A protein and the small-molecule ligand that binds it are described below.
Small molecule (SMILES): CC(=O)N[C@H]1[C@H](O[C@H]2[C@H](O)[C@@H](NC(C)=O)CO[C@@H]2CO)O[C@H](CO)[C@@H](O[C@@H]2O[C@H](CO)[C@@H](O)[C@H](O[C@H]3O[C@H](CO)[C@@H](O)[C@H](O)[C@@H]3O)[C@@H]2O)[C@@H]1O

Sequence of chain 1.I:
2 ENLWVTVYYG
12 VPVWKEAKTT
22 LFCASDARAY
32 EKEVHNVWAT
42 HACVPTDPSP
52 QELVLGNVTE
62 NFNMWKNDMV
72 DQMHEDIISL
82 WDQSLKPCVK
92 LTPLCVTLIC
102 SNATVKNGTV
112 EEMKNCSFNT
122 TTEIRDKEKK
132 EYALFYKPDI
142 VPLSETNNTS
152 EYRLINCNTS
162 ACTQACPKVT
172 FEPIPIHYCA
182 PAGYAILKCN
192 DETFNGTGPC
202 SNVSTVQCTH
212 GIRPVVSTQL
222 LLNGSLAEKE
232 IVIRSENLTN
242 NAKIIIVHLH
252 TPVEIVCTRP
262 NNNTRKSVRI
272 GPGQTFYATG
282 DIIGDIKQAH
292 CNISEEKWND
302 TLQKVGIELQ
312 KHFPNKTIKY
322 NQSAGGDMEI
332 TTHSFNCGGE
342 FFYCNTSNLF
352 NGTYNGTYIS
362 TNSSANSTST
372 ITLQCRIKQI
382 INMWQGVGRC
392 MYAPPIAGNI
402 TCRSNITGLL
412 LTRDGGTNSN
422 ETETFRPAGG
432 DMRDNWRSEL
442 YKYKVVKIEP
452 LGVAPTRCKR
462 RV

Binding-site contacts:
Ligand atom O7 contacts residue THR402 of chain 1.I at 3.1 Å (h-bond).
Ligand atom C7 contacts residue ILE401 of chain 1.I at 3.7 Å (hydrophobic).
Ligand atom C8 contacts residue ILE401 of chain 1.I at 4.0 Å (hydrophobic).
Ligand atom C1 contacts residue ASN400 of chain 1.I at 1.4 Å.
Ligand atom C8 contacts residue ASN400 of chain 1.I at 2.9 Å.
Ligand atom O6 contacts residue THR402 of chain 1.I at 3.2 Å.
Ligand atom O7 contacts residue ILE401 of chain 1.I at 3.2 Å.
Ligand atom N2 contacts residue ASN400 of chain 1.I at 3.1 Å (h-bond).
Ligand atom C5 contacts residue ASN400 of chain 1.I at 3.6 Å.
Ligand atom C2 contacts residue ASN400 of chain 1.I at 2.5 Å.
Ligand atom O7 contacts residue ASN400 of chain 1.I at 3.7 Å.
Ligand atom C3 contacts residue ASN400 of chain 1.I at 3.8 Å.
Ligand atom C6 contacts residue THR402 of chain 1.I at 4.5 Å.
Ligand atom C8 contacts residue PHE32 of chain 1.L at 3.8 Å (hydrophobic).
Ligand atom O5 contacts residue ASN400 of chain 1.I at 2.3 Å (h-bond).
Ligand atom C7 contacts residue ASN400 of chain 1.I at 3.1 Å.
Ligand atom C4 contacts residue ASN400 of chain 1.I at 4.2 Å.
Ligand atom C7 contacts residue THR402 of chain 1.I at 4.1 Å.

Sequence of chain 1.L:
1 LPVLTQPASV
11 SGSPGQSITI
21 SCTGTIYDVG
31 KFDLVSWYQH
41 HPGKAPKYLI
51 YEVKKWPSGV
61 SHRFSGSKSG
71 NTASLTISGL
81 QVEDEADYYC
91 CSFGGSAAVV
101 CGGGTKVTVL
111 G